This protein binds this small molecule.
Small molecule (SMILES): Cc1ccc(C)c(C(=O)Nc2ccc3cc(-c4ccccc4)nn3c2)n1

Binding-site contacts:
Ligand atom N11 contacts residue PHE283 of chain 1.A at 3.5 Å.
Ligand atom C19 contacts residue GLY279 of chain 1.A at 3.5 Å.
Ligand atom C19 contacts residue MET267 of chain 1.A at 3.7 Å (hydrophobic).
Ligand atom C15 contacts residue TYR247 of chain 1.A at 3.1 Å (hydrophobic).
Ligand atom C4 contacts residue PHE283 of chain 1.A at 3.8 Å (hydrophobic).
Ligand atom C25 contacts residue PRO266 of chain 1.A at 3.7 Å (hydrophobic).
Ligand atom C23 contacts residue LYS272 of chain 1.A at 3.1 Å.
Ligand atom C21 contacts residue GLY279 of chain 1.A at 3.7 Å.
Ligand atom C5 contacts residue PHE283 of chain 1.A at 3.7 Å (hydrophobic).
Ligand atom C25 contacts residue GLU275 of chain 1.A at 3.4 Å.
Ligand atom O10 contacts residue GLN280 of chain 1.A at 3.0 Å (h-bond).
Ligand atom C22 contacts residue VAL276 of chain 1.A at 3.7 Å (hydrophobic).
Ligand atom C15 contacts residue MET267 of chain 1.A at 3.6 Å (hydrophobic).
Ligand atom C1 contacts residue LEU229 of chain 1.A at 3.5 Å (hydrophobic).
Ligand atom C16 contacts residue MET267 of chain 1.A at 3.4 Å (hydrophobic).
Ligand atom C19 contacts residue TYR247 of chain 1.A at 3.7 Å (hydrophobic).
Ligand atom C20 contacts residue MET267 of chain 1.A at 3.7 Å (hydrophobic).
Ligand atom C14 contacts residue PHE283 of chain 1.A at 3.8 Å (hydrophobic).
Ligand atom C13 contacts residue MET267 of chain 1.A at 3.5 Å (hydrophobic).
Ligand atom C20 contacts residue GLY279 of chain 1.A at 3.7 Å.
Ligand atom C24 contacts residue LYS272 of chain 1.A at 3.1 Å.
Ligand atom C12 contacts residue MET267 of chain 1.A at 3.1 Å (hydrophobic).
Ligand atom N18 contacts residue TYR247 of chain 1.A at 2.6 Å (h-bond).
Ligand atom C21 contacts residue MET267 of chain 1.A at 3.7 Å (hydrophobic).
Ligand atom C15 contacts residue GLN280 of chain 1.A at 3.8 Å.
Ligand atom C16 contacts residue GLY279 of chain 1.A at 3.7 Å.
Ligand atom C2 contacts residue PHE283 of chain 1.A at 3.7 Å (hydrophobic).
Ligand atom C5 contacts residue ILE246 of chain 1.A at 3.8 Å (hydrophobic).
Ligand atom C7 contacts residue GLN280 of chain 1.A at 3.8 Å.
Ligand atom C23 contacts residue GLU275 of chain 1.A at 3.5 Å.
Ligand atom C23 contacts residue VAL276 of chain 1.A at 3.5 Å (hydrophobic).
Ligand atom C8 contacts residue LEU229 of chain 1.A at 3.8 Å (hydrophobic).
Ligand atom N3 contacts residue PHE283 of chain 1.A at 3.7 Å.
Ligand atom N17 contacts residue TYR247 of chain 1.A at 3.1 Å (h-bond).
Ligand atom C6 contacts residue ILE246 of chain 1.A at 3.8 Å (hydrophobic).
Ligand atom C13 contacts residue PHE283 of chain 1.A at 3.6 Å (hydrophobic).
Ligand atom C24 contacts residue GLU275 of chain 1.A at 3.0 Å.
Ligand atom N18 contacts residue MET267 of chain 1.A at 3.5 Å.
Ligand atom N17 contacts residue MET267 of chain 1.A at 3.2 Å.
Ligand atom C7 contacts residue ILE246 of chain 1.A at 3.7 Å (hydrophobic).

Sequence of chain 1.A:
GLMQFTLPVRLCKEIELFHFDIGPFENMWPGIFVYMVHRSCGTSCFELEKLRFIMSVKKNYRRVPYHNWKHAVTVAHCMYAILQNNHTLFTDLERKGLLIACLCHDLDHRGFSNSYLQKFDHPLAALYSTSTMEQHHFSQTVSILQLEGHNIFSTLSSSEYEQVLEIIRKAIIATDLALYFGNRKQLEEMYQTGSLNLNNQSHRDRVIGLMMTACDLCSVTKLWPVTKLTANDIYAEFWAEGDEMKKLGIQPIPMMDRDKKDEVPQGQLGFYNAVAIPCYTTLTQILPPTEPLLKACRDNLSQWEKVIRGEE